A protein and the small-molecule ligand that binds it are described below.
Small molecule (SMILES): CC(=O)N[C@H]1[C@H]([C@H](O)[C@H](O)CO)O[C@@](O)(C(=O)O)C[C@@H]1O

Binding-site contacts:
Ligand atom N5 contacts residue TYR145 of chain 49.A at 2.6 Å (h-bond).
Ligand atom C3 contacts residue PRO252 of chain 48.A at 3.9 Å (hydrophobic).
Ligand atom C1 contacts residue SER147 of chain 49.A at 3.6 Å.
Ligand atom C4 contacts residue TYR145 of chain 49.A at 3.6 Å (hydrophobic).
Ligand atom O1B contacts residue ALA146 of chain 49.A at 3.2 Å.
Ligand atom O4 contacts residue TYR145 of chain 49.A at 4.2 Å.
Ligand atom C11 contacts residue TYR145 of chain 49.A at 3.7 Å (hydrophobic).
Ligand atom C4 contacts residue PRO252 of chain 48.A at 3.8 Å (hydrophobic).
Ligand atom O1A contacts residue ALA146 of chain 49.A at 4.2 Å.
Ligand atom O8 contacts residue ALA146 of chain 49.A at 3.3 Å.
Ligand atom C9 contacts residue TYR145 of chain 49.A at 4.2 Å (hydrophobic).
Ligand atom O4 contacts residue TYR250 of chain 48.A at 3.4 Å.
Ligand atom O1A contacts residue SER147 of chain 49.A at 2.8 Å (h-bond).
Ligand atom C10 contacts residue TYR145 of chain 49.A at 3.6 Å (hydrophobic).
Ligand atom C8 contacts residue ALA146 of chain 49.A at 4.4 Å (hydrophobic).
Ligand atom C1 contacts residue PRO252 of chain 48.A at 4.1 Å (hydrophobic).
Ligand atom C6 contacts residue ALA146 of chain 49.A at 4.2 Å (hydrophobic).
Ligand atom O1B contacts residue SER147 of chain 49.A at 3.1 Å (h-bond).
Ligand atom C11 contacts residue TYR250 of chain 48.A at 3.7 Å (hydrophobic).
Ligand atom C7 contacts residue TYR145 of chain 49.A at 3.8 Å (hydrophobic).
Ligand atom C1 contacts residue ALA146 of chain 49.A at 3.9 Å (hydrophobic).
Ligand atom O10 contacts residue TYR250 of chain 48.A at 2.7 Å (h-bond).
Ligand atom C10 contacts residue TYR250 of chain 48.A at 3.5 Å (hydrophobic).
Ligand atom C5 contacts residue TYR145 of chain 49.A at 3.3 Å (hydrophobic).
Ligand atom O4 contacts residue ASN251 of chain 48.A at 4.2 Å.
Ligand atom C6 contacts residue TYR145 of chain 49.A at 3.4 Å (hydrophobic).
Ligand atom N5 contacts residue TYR250 of chain 48.A at 4.4 Å.
Ligand atom O1B contacts residue ASN148 of chain 49.A at 4.3 Å.
Ligand atom C11 contacts residue ARG143 of chain 49.A at 4.0 Å.
Ligand atom O4 contacts residue PRO252 of chain 48.A at 3.8 Å.
Ligand atom O1A contacts residue PRO252 of chain 48.A at 3.3 Å.

Sequence of chain 48.A:
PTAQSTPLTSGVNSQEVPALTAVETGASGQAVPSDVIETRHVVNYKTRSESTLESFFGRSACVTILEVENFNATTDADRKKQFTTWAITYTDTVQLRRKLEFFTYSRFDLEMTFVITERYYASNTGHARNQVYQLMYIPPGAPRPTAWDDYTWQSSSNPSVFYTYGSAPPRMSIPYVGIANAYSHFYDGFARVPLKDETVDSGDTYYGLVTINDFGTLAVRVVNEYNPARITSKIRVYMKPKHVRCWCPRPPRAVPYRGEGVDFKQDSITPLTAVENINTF

Sequence of chain 49.A:
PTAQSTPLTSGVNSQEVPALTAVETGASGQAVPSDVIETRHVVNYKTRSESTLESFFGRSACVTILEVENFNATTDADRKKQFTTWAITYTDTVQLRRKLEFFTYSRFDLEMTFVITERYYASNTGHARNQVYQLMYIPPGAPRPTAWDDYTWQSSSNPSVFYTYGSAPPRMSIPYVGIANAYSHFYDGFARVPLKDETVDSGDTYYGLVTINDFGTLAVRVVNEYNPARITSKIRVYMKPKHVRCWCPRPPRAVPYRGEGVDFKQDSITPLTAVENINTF